A protein and the small-molecule ligand that binds it are described below.
Small molecule (SMILES): CCCCCCCO[C@@H]1O[C@H](CO)[C@@H](O)[C@H](O)[C@H]1O

Binding-site contacts:
Ligand atom O3 contacts residue GLU266 of chain 1.B at 4.3 Å.
Ligand atom C9 contacts residue LEU263 of chain 1.B at 4.0 Å (hydrophobic).
Ligand atom O2 contacts residue GLU266 of chain 1.B at 3.0 Å (salt-bridge).
Ligand atom C2 contacts residue GLU266 of chain 1.B at 3.5 Å.
Ligand atom O6 contacts residue VAL110 of chain 1.B at 3.7 Å.
Ligand atom O1 contacts residue GLU266 of chain 1.B at 3.5 Å.
Ligand atom C13 contacts residue THR92 of chain 1.B at 3.8 Å.
Ligand atom C7 contacts residue LYS114 of chain 1.B at 4.1 Å.
Ligand atom O2 contacts residue LYS114 of chain 1.B at 3.0 Å (salt-bridge).
Ligand atom C13 contacts residue VAL88 of chain 1.B at 4.4 Å (hydrophobic).
Ligand atom C9 contacts residue LYS114 of chain 1.B at 4.1 Å.
Ligand atom C11 contacts residue LEU113 of chain 1.B at 4.0 Å (hydrophobic).
Ligand atom C8 contacts residue GLU266 of chain 1.B at 3.8 Å.
Ligand atom C10 contacts residue LEU263 of chain 1.B at 3.9 Å (hydrophobic).
Ligand atom C9 contacts residue ILE267 of chain 1.B at 3.4 Å (hydrophobic).
Ligand atom C7 contacts residue VAL110 of chain 1.B at 3.8 Å (hydrophobic).
Ligand atom O3 contacts residue ASP270 of chain 1.B at 4.4 Å.
Ligand atom C3 contacts residue LYS269 of chain 1.B at 4.0 Å.
Ligand atom C5 contacts residue VAL110 of chain 1.B at 4.3 Å (hydrophobic).
Ligand atom O1 contacts residue LYS114 of chain 1.B at 4.3 Å.
Ligand atom C11 contacts residue VAL88 of chain 1.B at 4.1 Å (hydrophobic).
Ligand atom C3 contacts residue GLU266 of chain 1.B at 4.3 Å.
Ligand atom O5 contacts residue GLU266 of chain 1.B at 4.4 Å.
Ligand atom O2 contacts residue LYS269 of chain 1.B at 3.2 Å.
Ligand atom O5 contacts residue VAL110 of chain 1.B at 4.0 Å.
Ligand atom C3 contacts residue LYS114 of chain 1.B at 4.4 Å.
Ligand atom C1 contacts residue LYS114 of chain 1.B at 4.3 Å.
Ligand atom C2 contacts residue LYS114 of chain 1.B at 4.1 Å.
Ligand atom C11 contacts residue LEU263 of chain 1.B at 4.4 Å (hydrophobic).
Ligand atom O3 contacts residue LYS269 of chain 1.B at 3.3 Å.
Ligand atom C12 contacts residue LEU113 of chain 1.B at 3.9 Å (hydrophobic).
Ligand atom C7 contacts residue GLU266 of chain 1.B at 4.3 Å.
Ligand atom C8 contacts residue ILE267 of chain 1.B at 3.7 Å (hydrophobic).
Ligand atom C1 contacts residue VAL110 of chain 1.B at 4.4 Å (hydrophobic).
Ligand atom C8 contacts residue LEU263 of chain 1.B at 4.0 Å (hydrophobic).
Ligand atom O2 contacts residue ASP270 of chain 1.B at 4.0 Å.
Ligand atom C1 contacts residue GLU266 of chain 1.B at 4.2 Å.
Ligand atom C12 contacts residue THR92 of chain 1.B at 3.8 Å.
Ligand atom C2 contacts residue LYS269 of chain 1.B at 3.6 Å.
Ligand atom C12 contacts residue VAL88 of chain 1.B at 4.4 Å (hydrophobic).

Sequence of chain 1.B:
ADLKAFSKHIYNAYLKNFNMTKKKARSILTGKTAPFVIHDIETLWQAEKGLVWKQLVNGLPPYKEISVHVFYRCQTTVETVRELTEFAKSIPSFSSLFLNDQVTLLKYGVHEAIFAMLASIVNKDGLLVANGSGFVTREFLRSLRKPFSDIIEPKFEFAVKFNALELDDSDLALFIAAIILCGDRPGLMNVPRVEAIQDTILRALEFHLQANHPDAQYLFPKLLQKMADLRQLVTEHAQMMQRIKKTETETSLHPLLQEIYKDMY